Binding-site contacts:
Ligand atom O2G contacts residue ARG202 of chain 1.F at 3.8 Å.
Ligand atom N1 contacts residue TYR185 of chain 1.F at 3.5 Å.
Ligand atom C2 contacts residue TYR185 of chain 1.F at 3.5 Å (hydrophobic).
Ligand atom O1B contacts residue GLU331 of chain 1.F at 2.6 Å (salt-bridge).
Ligand atom O1A contacts residue GLU331 of chain 1.F at 3.1 Å (salt-bridge).
Ligand atom O1B contacts residue MG1 of chain 1.V at 2.1 Å.
Ligand atom PB contacts residue MG1 of chain 1.V at 3.5 Å.
Ligand atom O3G contacts residue GLU331 of chain 1.F at 2.0 Å (salt-bridge).
Ligand atom N3 contacts residue TYR185 of chain 1.F at 3.6 Å.
Ligand atom O2A contacts residue LYS150 of chain 1.F at 3.1 Å (salt-bridge).
Ligand atom C5 contacts residue GLN183 of chain 1.F at 3.6 Å.
Ligand atom O3' contacts residue THR241 of chain 1.F at 2.0 Å (h-bond).
Ligand atom O2A contacts residue LYS74 of chain 1.F at 3.5 Å.
Ligand atom O2G contacts residue ASP318 of chain 1.F at 2.6 Å (salt-bridge).
Ligand atom N6 contacts residue ILE148 of chain 1.F at 3.8 Å.
Ligand atom O2' contacts residue HIS239 of chain 1.F at 3.1 Å (h-bond).
Ligand atom C6 contacts residue GLN183 of chain 1.F at 3.6 Å.
Ligand atom C3B contacts residue ASN242 of chain 1.F at 3.1 Å.
Ligand atom O1B contacts residue LYS74 of chain 1.F at 3.5 Å (salt-bridge).
Ligand atom C2 contacts residue LYS198 of chain 1.F at 3.4 Å.
Ligand atom PB contacts residue GLU331 of chain 1.F at 3.8 Å.
Ligand atom O3G contacts residue ASN333 of chain 1.F at 2.6 Å (h-bond).
Ligand atom N7 contacts residue LYS150 of chain 1.F at 3.1 Å (salt-bridge).
Ligand atom O2G contacts residue GLU331 of chain 1.F at 3.5 Å (salt-bridge).
Ligand atom O2' contacts residue THR241 of chain 1.F at 3.8 Å.
Ligand atom N6 contacts residue GLN183 of chain 1.F at 2.8 Å (h-bond).
Ligand atom N6 contacts residue LYS184 of chain 1.F at 2.8 Å (salt-bridge).
Ligand atom O2B contacts residue ALA155 of chain 1.F at 3.4 Å (h-bond).
Ligand atom C2 contacts residue LEU186 of chain 1.F at 3.4 Å (hydrophobic).
Ligand atom N7 contacts residue GLN183 of chain 1.F at 3.1 Å (h-bond).
Ligand atom C3' contacts residue THR241 of chain 1.F at 3.4 Å.
Ligand atom O2G contacts residue ARG222 of chain 1.F at 3.3 Å (salt-bridge).
Ligand atom O3G contacts residue MG1 of chain 1.V at 2.4 Å.
Ligand atom O2' contacts residue LYS198 of chain 1.F at 3.6 Å.
Ligand atom N1 contacts residue LEU186 of chain 1.F at 2.9 Å (h-bond).
Ligand atom C8 contacts residue LYS150 of chain 1.F at 3.4 Å.
Ligand atom C6 contacts residue LYS184 of chain 1.F at 3.7 Å.
Ligand atom N1 contacts residue LYS184 of chain 1.F at 3.8 Å.
Ligand atom N3 contacts residue LYS198 of chain 1.F at 3.0 Å (salt-bridge).
Ligand atom PG contacts residue GLU331 of chain 1.F at 3.2 Å.

A protein and the small-molecule ligand that binds it are described below.
Small molecule (SMILES): Nc1ncnc2c1ncn2[C@@H]1O[C@H](CO[P](=O)(O)O[P](=O)(O)CP(=O)(O)O)[C@@H](O)[C@H]1O

Sequence of chain 1.F:
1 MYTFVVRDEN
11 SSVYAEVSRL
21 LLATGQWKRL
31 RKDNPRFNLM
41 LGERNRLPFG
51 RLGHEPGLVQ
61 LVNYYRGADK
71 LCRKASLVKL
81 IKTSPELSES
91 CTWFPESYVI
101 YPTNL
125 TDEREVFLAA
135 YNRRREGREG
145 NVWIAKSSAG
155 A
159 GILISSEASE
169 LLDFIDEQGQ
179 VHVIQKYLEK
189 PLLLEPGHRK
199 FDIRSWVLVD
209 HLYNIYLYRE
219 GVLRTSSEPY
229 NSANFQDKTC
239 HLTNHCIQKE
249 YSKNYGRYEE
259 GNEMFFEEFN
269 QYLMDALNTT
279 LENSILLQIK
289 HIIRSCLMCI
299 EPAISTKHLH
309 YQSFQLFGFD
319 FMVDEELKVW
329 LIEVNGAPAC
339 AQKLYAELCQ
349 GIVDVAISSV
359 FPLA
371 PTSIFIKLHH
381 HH